This protein binds this small molecule.
Small molecule (SMILES): CC(=O)N[C@H]1[C@H](O[C@H]2[C@H](O)[C@@H](NC(C)=O)CO[C@@H]2CO)O[C@H](CO)[C@@H](O)[C@@H]1O

Binding-site contacts:
Ligand atom C2 contacts residue ASN60 of chain 1.IA at 2.5 Å.
Ligand atom C8 contacts residue ASN60 of chain 1.IA at 3.5 Å.
Ligand atom O5 contacts residue GLU105 of chain 1.IA at 2.9 Å (salt-bridge).
Ligand atom C6 contacts residue ASN60 of chain 1.IA at 4.5 Å.
Ligand atom O6 contacts residue GLU105 of chain 1.IA at 2.7 Å (salt-bridge).
Ligand atom C8 contacts residue SER49 of chain 1.IA at 3.6 Å.
Ligand atom O7 contacts residue ASN48 of chain 1.IA at 4.5 Å.
Ligand atom O5 contacts residue THR103 of chain 1.IA at 4.0 Å.
Ligand atom C5 contacts residue ASN60 of chain 1.IA at 3.7 Å.
Ligand atom C6 contacts residue GLU105 of chain 1.IA at 3.3 Å.
Ligand atom C4 contacts residue ASN60 of chain 1.IA at 4.3 Å.
Ligand atom C3 contacts residue ASN60 of chain 1.IA at 3.8 Å.
Ligand atom O6 contacts residue ASN60 of chain 1.IA at 4.1 Å.
Ligand atom C1 contacts residue GLU105 of chain 1.IA at 3.4 Å.
Ligand atom C4 contacts residue GLU105 of chain 1.IA at 4.2 Å.
Ligand atom O7 contacts residue ASN60 of chain 1.IA at 4.2 Å.
Ligand atom C5 contacts residue GLU105 of chain 1.IA at 2.9 Å.
Ligand atom C7 contacts residue ASN60 of chain 1.IA at 3.3 Å.
Ligand atom N2 contacts residue ASN60 of chain 1.IA at 2.8 Å (h-bond).
Ligand atom C1 contacts residue ASN60 of chain 1.IA at 1.4 Å.
Ligand atom O5 contacts residue ASN60 of chain 1.IA at 2.5 Å (h-bond).

Sequence of chain 1.IA:
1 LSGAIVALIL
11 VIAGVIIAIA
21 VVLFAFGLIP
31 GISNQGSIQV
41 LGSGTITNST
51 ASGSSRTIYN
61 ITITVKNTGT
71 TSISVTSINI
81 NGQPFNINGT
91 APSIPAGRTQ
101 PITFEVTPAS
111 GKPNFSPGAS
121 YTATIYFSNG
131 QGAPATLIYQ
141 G